Sequence of chain 1.I:
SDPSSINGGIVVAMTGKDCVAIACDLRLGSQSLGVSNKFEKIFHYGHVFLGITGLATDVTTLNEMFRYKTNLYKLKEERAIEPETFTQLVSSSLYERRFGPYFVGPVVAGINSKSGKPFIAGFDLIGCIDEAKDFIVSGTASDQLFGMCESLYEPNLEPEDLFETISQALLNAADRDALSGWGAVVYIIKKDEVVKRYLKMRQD

Sequence of chain 1.Z:
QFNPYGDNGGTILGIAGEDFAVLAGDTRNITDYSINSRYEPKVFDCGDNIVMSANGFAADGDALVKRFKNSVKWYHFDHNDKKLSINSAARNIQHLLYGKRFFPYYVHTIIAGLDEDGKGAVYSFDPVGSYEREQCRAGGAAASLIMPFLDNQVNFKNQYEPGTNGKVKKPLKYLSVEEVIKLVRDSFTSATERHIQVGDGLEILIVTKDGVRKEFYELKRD

This protein binds this small molecule.
Small molecule (SMILES): CC(=O)N[C@@H](CC(C)C)C(=O)N[C@@H](C)C(=O)N[C@@H](CCC(=O)O)[C@@H](O)[C@H](C)CO

Sequence of chain 1.H:
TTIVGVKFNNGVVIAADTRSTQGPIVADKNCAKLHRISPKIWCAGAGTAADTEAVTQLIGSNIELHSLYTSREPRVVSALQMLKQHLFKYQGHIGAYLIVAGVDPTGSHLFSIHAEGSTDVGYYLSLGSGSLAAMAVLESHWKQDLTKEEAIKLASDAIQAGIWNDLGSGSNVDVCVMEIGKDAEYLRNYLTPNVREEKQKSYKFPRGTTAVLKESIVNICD

Binding-site contacts:
Ligand atom N contacts residue GLY47 of chain 1.H at 3.1 Å (h-bond).
Ligand atom C1 contacts residue THR1 of chain 1.H at 2.4 Å.
Ligand atom N contacts residue THR1 of chain 1.H at 3.6 Å.
Ligand atom CD2 contacts residue THR21 of chain 1.H at 3.8 Å.
Ligand atom CA contacts residue GLY47 of chain 1.H at 3.4 Å.
Ligand atom CA contacts residue THR1 of chain 1.H at 2.4 Å.
Ligand atom C3 contacts residue ARG19 of chain 1.H at 3.3 Å.
Ligand atom C3 contacts residue THR1 of chain 1.H at 2.4 Å.
Ligand atom O contacts residue THR48 of chain 1.H at 3.8 Å.
Ligand atom C contacts residue THR1 of chain 1.H at 1.4 Å.
Ligand atom C3 contacts residue GLY168 of chain 1.H at 2.7 Å.
Ligand atom O contacts residue SER20 of chain 1.H at 3.0 Å (h-bond).
Ligand atom CA contacts residue THR21 of chain 1.H at 3.6 Å.
Ligand atom C1 contacts residue MES1 of chain 1.LA at 3.6 Å.
Ligand atom O contacts residue THR1 of chain 1.H at 2.2 Å (h-bond).
Ligand atom C2 contacts residue GLY168 of chain 1.H at 3.7 Å.
Ligand atom O contacts residue THR1 of chain 1.H at 3.6 Å (h-bond).
Ligand atom OE2 contacts residue GLY45 of chain 1.H at 3.5 Å (h-bond).
Ligand atom O contacts residue GLN22 of chain 1.H at 3.3 Å (h-bond).
Ligand atom CB contacts residue GLY47 of chain 1.H at 3.8 Å.
Ligand atom CG contacts residue ASP125 of chain 1.I at 3.6 Å.
Ligand atom CB contacts residue ASP125 of chain 1.I at 3.8 Å.
Ligand atom OE1 contacts residue CYS31 of chain 1.H at 3.6 Å (h-bond).
Ligand atom C contacts residue GLN22 of chain 1.H at 3.7 Å.
Ligand atom O contacts residue THR21 of chain 1.H at 3.4 Å (h-bond).
Ligand atom CD2 contacts residue GLN22 of chain 1.H at 3.5 Å.
Ligand atom OE2 contacts residue THR52 of chain 1.H at 3.6 Å (h-bond).
Ligand atom O contacts residue GLY47 of chain 1.H at 3.3 Å (h-bond).
Ligand atom C2 contacts residue THR1 of chain 1.H at 1.5 Å.
Ligand atom O contacts residue THR21 of chain 1.H at 2.9 Å (h-bond).
Ligand atom CB contacts residue THR1 of chain 1.H at 2.7 Å.
Ligand atom O contacts residue ALA49 of chain 1.H at 2.9 Å (h-bond).
Ligand atom N contacts residue THR21 of chain 1.H at 3.0 Å (h-bond).
Ligand atom C contacts residue GLY47 of chain 1.H at 3.6 Å.
Ligand atom CH3 contacts residue ASP125 of chain 1.I at 3.6 Å.
Ligand atom O contacts residue MES1 of chain 1.LA at 2.6 Å (h-bond).
Ligand atom C contacts residue MES1 of chain 1.LA at 3.7 Å.
Ligand atom C3 contacts residue LYS33 of chain 1.H at 3.6 Å.
Ligand atom OE2 contacts residue ALA49 of chain 1.H at 3.7 Å.
Ligand atom N contacts residue ASP125 of chain 1.I at 3.1 Å (salt-bridge).